The protein below binds the small molecule below.
Small molecule (SMILES): Nc1ncnc2c1ncn2[C@@H]1O[C@H](C[Se]CC[C@H](N)C(=O)O)[C@@H](O)[C@H]1O

Binding-site contacts:
Ligand atom C3' contacts residue SER68 of chain 1.A at 3.5 Å.
Ligand atom O contacts residue ASN134 of chain 1.A at 3.1 Å (h-bond).
Ligand atom C2 contacts residue ILE120 of chain 1.A at 3.4 Å (hydrophobic).
Ligand atom CG contacts residue ASN134 of chain 1.A at 3.4 Å.
Ligand atom N6 contacts residue ASP119 of chain 1.A at 3.1 Å (salt-bridge).
Ligand atom CG contacts residue SER68 of chain 1.A at 3.2 Å.
Ligand atom C2 contacts residue ASN92 of chain 1.A at 3.0 Å.
Ligand atom C3' contacts residue PHE22 of chain 1.A at 3.6 Å (hydrophobic).
Ligand atom C1' contacts residue ASP91 of chain 1.A at 3.4 Å.
Ligand atom CB contacts residue ASN134 of chain 1.A at 3.4 Å.
Ligand atom CB contacts residue SER68 of chain 1.A at 3.6 Å.
Ligand atom OXT contacts residue PHE30 of chain 1.A at 3.4 Å.
Ligand atom N1 contacts residue ASN118 of chain 1.A at 3.4 Å (h-bond).
Ligand atom N3 contacts residue ASN92 of chain 1.A at 3.0 Å (h-bond).
Ligand atom OXT contacts residue TYR41 of chain 1.A at 2.5 Å (h-bond).
Ligand atom C contacts residue TYR41 of chain 1.A at 3.3 Å (hydrophobic).
Ligand atom SE contacts residue PHE30 of chain 1.A at 3.6 Å.
Ligand atom N1 contacts residue ASP119 of chain 1.A at 3.3 Å.
Ligand atom N3 contacts residue ASP91 of chain 1.A at 3.4 Å.
Ligand atom C2 contacts residue ASP91 of chain 1.A at 3.7 Å.
Ligand atom C2' contacts residue ASP91 of chain 1.A at 3.4 Å.
Ligand atom C4 contacts residue ASN92 of chain 1.A at 3.3 Å.
Ligand atom C5 contacts residue ASN92 of chain 1.A at 3.6 Å.
Ligand atom O3' contacts residue ASP91 of chain 1.A at 2.7 Å (salt-bridge).
Ligand atom N contacts residue ASN134 of chain 1.A at 3.2 Å (h-bond).
Ligand atom SE contacts residue SER68 of chain 1.A at 3.5 Å.
Ligand atom O contacts residue TYR41 of chain 1.A at 3.5 Å (h-bond).
Ligand atom C3' contacts residue ASP91 of chain 1.A at 3.5 Å.
Ligand atom O3' contacts residue SER68 of chain 1.A at 2.7 Å (h-bond).
Ligand atom C4' contacts residue SER68 of chain 1.A at 3.6 Å.
Ligand atom CB contacts residue PHE30 of chain 1.A at 3.5 Å (hydrophobic).
Ligand atom O3' contacts residue MSE96 of chain 1.A at 3.5 Å.
Ligand atom C2 contacts residue ASN118 of chain 1.A at 3.2 Å.
Ligand atom C6 contacts residue ASN92 of chain 1.A at 3.6 Å.
Ligand atom O2' contacts residue ASP91 of chain 1.A at 2.5 Å (salt-bridge).
Ligand atom N1 contacts residue ILE120 of chain 1.A at 2.8 Å (h-bond).
Ligand atom CA contacts residue SER68 of chain 1.A at 3.3 Å.
Ligand atom O2' contacts residue ASN92 of chain 1.A at 3.7 Å.
Ligand atom O2' contacts residue PHE22 of chain 1.A at 3.7 Å.
Ligand atom N contacts residue GLY66 of chain 1.A at 2.9 Å (h-bond).

Sequence of chain 1.A:
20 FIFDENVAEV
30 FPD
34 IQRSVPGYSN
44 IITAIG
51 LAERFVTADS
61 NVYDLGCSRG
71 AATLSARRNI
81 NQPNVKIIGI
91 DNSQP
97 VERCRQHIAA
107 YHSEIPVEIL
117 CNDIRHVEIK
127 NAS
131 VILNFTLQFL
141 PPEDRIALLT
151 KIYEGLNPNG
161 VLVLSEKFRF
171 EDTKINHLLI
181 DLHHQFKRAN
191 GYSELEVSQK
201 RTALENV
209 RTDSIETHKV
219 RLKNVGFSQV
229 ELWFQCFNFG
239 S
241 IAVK